Sequence of chain 1.M:
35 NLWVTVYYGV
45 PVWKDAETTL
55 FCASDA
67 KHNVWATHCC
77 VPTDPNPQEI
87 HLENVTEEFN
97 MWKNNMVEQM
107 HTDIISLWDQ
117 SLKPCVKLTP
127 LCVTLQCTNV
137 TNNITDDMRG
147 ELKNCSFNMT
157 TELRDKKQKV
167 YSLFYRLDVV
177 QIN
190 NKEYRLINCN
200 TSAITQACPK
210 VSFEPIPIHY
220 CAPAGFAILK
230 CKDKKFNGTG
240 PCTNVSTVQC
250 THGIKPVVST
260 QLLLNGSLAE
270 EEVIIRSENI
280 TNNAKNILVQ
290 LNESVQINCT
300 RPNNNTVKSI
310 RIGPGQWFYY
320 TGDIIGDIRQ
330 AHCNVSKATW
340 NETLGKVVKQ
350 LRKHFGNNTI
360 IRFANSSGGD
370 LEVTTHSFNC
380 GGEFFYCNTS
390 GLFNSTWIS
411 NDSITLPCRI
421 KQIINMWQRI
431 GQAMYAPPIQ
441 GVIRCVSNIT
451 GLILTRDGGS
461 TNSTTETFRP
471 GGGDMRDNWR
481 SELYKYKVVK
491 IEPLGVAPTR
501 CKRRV

Binding-site contacts:
Ligand atom C8 contacts residue ARG310 of chain 1.M at 4.3 Å.
Ligand atom C4 contacts residue ASN199 of chain 1.C at 4.3 Å.
Ligand atom C8 contacts residue ASN199 of chain 1.C at 3.8 Å.
Ligand atom C7 contacts residue ARG310 of chain 1.M at 4.4 Å.
Ligand atom C7 contacts residue THR200 of chain 1.C at 4.1 Å.
Ligand atom O5 contacts residue ASN199 of chain 1.C at 2.4 Å (h-bond).
Ligand atom C8 contacts residue THR200 of chain 1.C at 3.5 Å.
Ligand atom O5 contacts residue ARG194 of chain 1.C at 3.1 Å (salt-bridge).
Ligand atom N2 contacts residue THR200 of chain 1.C at 3.9 Å.
Ligand atom C1 contacts residue ARG194 of chain 1.C at 3.8 Å.
Ligand atom C5 contacts residue ASN199 of chain 1.C at 3.8 Å.
Ligand atom N2 contacts residue ASN199 of chain 1.C at 2.9 Å (h-bond).
Ligand atom O6 contacts residue ARG194 of chain 1.C at 4.4 Å.
Ligand atom C5 contacts residue ARG194 of chain 1.C at 4.3 Å.
Ligand atom C6 contacts residue ARG194 of chain 1.C at 4.3 Å.
Ligand atom C3 contacts residue ASN199 of chain 1.C at 3.9 Å.
Ligand atom O7 contacts residue ASN199 of chain 1.C at 3.8 Å.
Ligand atom C2 contacts residue ASN199 of chain 1.C at 2.5 Å.
Ligand atom O7 contacts residue ARG310 of chain 1.M at 3.9 Å.
Ligand atom C7 contacts residue ASN199 of chain 1.C at 3.5 Å.
Ligand atom C1 contacts residue ASN199 of chain 1.C at 1.5 Å.

Sequence of chain 1.C:
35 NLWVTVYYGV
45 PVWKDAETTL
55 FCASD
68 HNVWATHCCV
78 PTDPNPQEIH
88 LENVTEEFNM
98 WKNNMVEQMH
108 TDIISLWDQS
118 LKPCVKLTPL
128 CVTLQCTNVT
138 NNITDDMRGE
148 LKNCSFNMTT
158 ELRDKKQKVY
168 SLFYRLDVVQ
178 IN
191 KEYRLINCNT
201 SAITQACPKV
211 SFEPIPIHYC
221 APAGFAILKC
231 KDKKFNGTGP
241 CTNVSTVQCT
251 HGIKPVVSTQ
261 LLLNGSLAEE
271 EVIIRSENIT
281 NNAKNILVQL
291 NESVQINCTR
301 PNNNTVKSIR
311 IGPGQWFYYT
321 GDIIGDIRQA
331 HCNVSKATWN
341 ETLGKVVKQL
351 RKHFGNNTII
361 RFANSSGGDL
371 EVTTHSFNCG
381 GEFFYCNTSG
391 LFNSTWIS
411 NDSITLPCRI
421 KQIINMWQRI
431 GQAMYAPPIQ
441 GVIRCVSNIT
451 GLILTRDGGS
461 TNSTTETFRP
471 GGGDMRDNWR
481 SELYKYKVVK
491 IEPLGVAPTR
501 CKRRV

A protein and the small-molecule ligand that binds it are described below.
Small molecule (SMILES): CC(=O)N[C@@H]1[C@@H](O)[C@H](O)[C@@H](CO)O[C@H]1O